Sequence of chain 1.E:
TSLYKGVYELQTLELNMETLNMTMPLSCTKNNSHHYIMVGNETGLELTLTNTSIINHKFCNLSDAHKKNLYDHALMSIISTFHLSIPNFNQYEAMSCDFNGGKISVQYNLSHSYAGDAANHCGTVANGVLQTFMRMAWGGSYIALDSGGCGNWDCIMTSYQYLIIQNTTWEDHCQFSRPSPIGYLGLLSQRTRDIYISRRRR

A protein and the small-molecule ligand that binds it are described below.
Small molecule (SMILES): CC(=O)N[C@@H]1[C@@H](O)[C@H](O)[C@@H](CO)O[C@H]1O

Binding-site contacts:
Ligand atom C4 contacts residue SER159 of chain 1.E at 3.5 Å.
Ligand atom C3 contacts residue ASN51 of chain 1.E at 3.8 Å.
Ligand atom C7 contacts residue SER159 of chain 1.E at 4.4 Å.
Ligand atom O3 contacts residue SER159 of chain 1.E at 4.4 Å.
Ligand atom C5 contacts residue GLN161 of chain 1.E at 3.5 Å.
Ligand atom O7 contacts residue TYR160 of chain 1.E at 3.9 Å.
Ligand atom O7 contacts residue ASN51 of chain 1.E at 2.9 Å (h-bond).
Ligand atom O5 contacts residue ASN51 of chain 1.E at 2.4 Å (h-bond).
Ligand atom C1 contacts residue SER159 of chain 1.E at 4.0 Å.
Ligand atom C2 contacts residue SER159 of chain 1.E at 4.3 Å.
Ligand atom C7 contacts residue ASN51 of chain 1.E at 3.1 Å.
Ligand atom C8 contacts residue TYR160 of chain 1.E at 3.5 Å (hydrophobic).
Ligand atom C6 contacts residue GLN161 of chain 1.E at 3.5 Å.
Ligand atom C1 contacts residue ASN51 of chain 1.E at 1.4 Å.
Ligand atom N2 contacts residue ASN51 of chain 1.E at 2.9 Å (h-bond).
Ligand atom C3 contacts residue SER159 of chain 1.E at 3.4 Å.
Ligand atom C7 contacts residue TYR160 of chain 1.E at 4.2 Å (hydrophobic).
Ligand atom O5 contacts residue SER159 of chain 1.E at 4.1 Å.
Ligand atom C8 contacts residue ASN51 of chain 1.E at 3.8 Å.
Ligand atom C6 contacts residue SER159 of chain 1.E at 4.3 Å.
Ligand atom C1 contacts residue GLN161 of chain 1.E at 3.5 Å.
Ligand atom C2 contacts residue ASN51 of chain 1.E at 2.5 Å.
Ligand atom O4 contacts residue SER159 of chain 1.E at 3.3 Å (h-bond).
Ligand atom C5 contacts residue SER159 of chain 1.E at 3.3 Å.
Ligand atom O5 contacts residue GLN161 of chain 1.E at 2.8 Å (h-bond).
Ligand atom C4 contacts residue ASN51 of chain 1.E at 4.2 Å.
Ligand atom O7 contacts residue SER159 of chain 1.E at 3.4 Å (h-bond).
Ligand atom C5 contacts residue ASN51 of chain 1.E at 3.7 Å.